Binding-site contacts:
Ligand atom C7 contacts residue VAL291 of chain 1.E at 4.5 Å (hydrophobic).
Ligand atom C1 contacts residue VAL291 of chain 1.E at 3.7 Å (hydrophobic).
Ligand atom C2 contacts residue VAL291 of chain 1.E at 4.0 Å (hydrophobic).
Ligand atom O5 contacts residue ASN279 of chain 1.E at 2.4 Å (h-bond).
Ligand atom C4 contacts residue ASN279 of chain 1.E at 4.2 Å.
Ligand atom N2 contacts residue VAL291 of chain 1.E at 3.5 Å (h-bond).
Ligand atom C1 contacts residue ASN292 of chain 1.E at 4.1 Å.
Ligand atom C8 contacts residue LYS293 of chain 1.E at 4.2 Å.
Ligand atom C3 contacts residue VAL291 of chain 1.E at 4.2 Å (hydrophobic).
Ligand atom C5 contacts residue ASN292 of chain 1.E at 4.0 Å.
Ligand atom O7 contacts residue ASN279 of chain 1.E at 3.2 Å (h-bond).
Ligand atom N2 contacts residue ASN279 of chain 1.E at 2.9 Å (h-bond).
Ligand atom C7 contacts residue ASN279 of chain 1.E at 3.2 Å.
Ligand atom C1 contacts residue ASN279 of chain 1.E at 1.4 Å.
Ligand atom C5 contacts residue ASN279 of chain 1.E at 3.7 Å.
Ligand atom C2 contacts residue ASN279 of chain 1.E at 2.5 Å.
Ligand atom C8 contacts residue VAL291 of chain 1.E at 4.2 Å (hydrophobic).
Ligand atom O5 contacts residue ASN292 of chain 1.E at 3.9 Å.
Ligand atom C8 contacts residue GLU69 of chain 1.F at 3.4 Å.
Ligand atom C3 contacts residue ASN279 of chain 1.E at 3.8 Å.
Ligand atom C8 contacts residue SER39 of chain 1.E at 3.6 Å.
Ligand atom C6 contacts residue ASN292 of chain 1.E at 4.3 Å.
Ligand atom C8 contacts residue ASN279 of chain 1.E at 4.4 Å.

Sequence of chain 1.F:
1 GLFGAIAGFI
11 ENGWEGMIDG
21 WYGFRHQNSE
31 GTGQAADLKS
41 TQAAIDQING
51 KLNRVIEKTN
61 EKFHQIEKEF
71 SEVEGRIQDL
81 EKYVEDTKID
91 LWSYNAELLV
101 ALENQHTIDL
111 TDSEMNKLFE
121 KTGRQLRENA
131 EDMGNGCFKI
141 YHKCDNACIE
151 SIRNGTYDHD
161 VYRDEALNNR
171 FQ

Sequence of chain 1.E:
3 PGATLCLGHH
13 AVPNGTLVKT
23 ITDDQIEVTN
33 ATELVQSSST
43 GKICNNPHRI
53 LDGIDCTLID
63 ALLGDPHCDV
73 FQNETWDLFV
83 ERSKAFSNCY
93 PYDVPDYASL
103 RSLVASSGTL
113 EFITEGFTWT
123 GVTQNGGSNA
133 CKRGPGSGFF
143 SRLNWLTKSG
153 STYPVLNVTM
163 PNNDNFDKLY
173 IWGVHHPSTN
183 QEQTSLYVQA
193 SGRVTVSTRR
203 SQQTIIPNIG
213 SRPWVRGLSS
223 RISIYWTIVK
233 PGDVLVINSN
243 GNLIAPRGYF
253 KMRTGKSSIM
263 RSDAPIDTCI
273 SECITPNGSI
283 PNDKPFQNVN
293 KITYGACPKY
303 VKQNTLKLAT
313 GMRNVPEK

A small-molecule ligand and the protein it binds are described below.
Small molecule (SMILES): CC(=O)N[C@H]1[C@H](O[C@H]2[C@H](O)[C@@H](NC(C)=O)CO[C@@H]2CO)O[C@H](CO)[C@@H](O)[C@@H]1O